Sequence of chain 1.E:
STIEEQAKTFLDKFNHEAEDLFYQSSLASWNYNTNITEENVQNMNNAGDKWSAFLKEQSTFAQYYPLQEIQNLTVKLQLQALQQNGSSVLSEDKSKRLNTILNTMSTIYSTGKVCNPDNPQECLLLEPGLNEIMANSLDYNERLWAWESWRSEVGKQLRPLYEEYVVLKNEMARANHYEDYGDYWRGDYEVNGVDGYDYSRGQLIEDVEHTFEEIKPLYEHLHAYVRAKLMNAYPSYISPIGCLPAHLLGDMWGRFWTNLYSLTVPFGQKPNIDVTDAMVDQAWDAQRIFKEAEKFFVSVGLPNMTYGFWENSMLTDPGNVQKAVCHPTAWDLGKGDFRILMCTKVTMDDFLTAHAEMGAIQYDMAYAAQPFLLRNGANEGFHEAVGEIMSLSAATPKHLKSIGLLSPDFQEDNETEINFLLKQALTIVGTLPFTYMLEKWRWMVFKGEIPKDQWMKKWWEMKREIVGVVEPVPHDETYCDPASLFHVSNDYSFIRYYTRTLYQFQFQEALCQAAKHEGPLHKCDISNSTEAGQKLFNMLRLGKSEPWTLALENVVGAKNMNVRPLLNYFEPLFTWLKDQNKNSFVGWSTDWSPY

Binding-site contacts:
Ligand atom C1 contacts residue THR74 of chain 1.E at 4.2 Å.
Ligand atom O5 contacts residue ASN72 of chain 1.E at 2.4 Å (h-bond).
Ligand atom C5 contacts residue ASN72 of chain 1.E at 3.6 Å.
Ligand atom C3 contacts residue ASN72 of chain 1.E at 3.9 Å.
Ligand atom C1 contacts residue ASN72 of chain 1.E at 1.5 Å.
Ligand atom C8 contacts residue ASN72 of chain 1.E at 4.2 Å.
Ligand atom C4 contacts residue ASN72 of chain 1.E at 4.3 Å.
Ligand atom O7 contacts residue THR74 of chain 1.E at 4.3 Å.
Ligand atom O5 contacts residue LYS8 of chain 1.E at 4.0 Å.
Ligand atom C2 contacts residue ASN72 of chain 1.E at 2.6 Å.
Ligand atom C7 contacts residue ASN72 of chain 1.E at 3.3 Å.
Ligand atom C5 contacts residue LYS8 of chain 1.E at 4.4 Å.
Ligand atom O7 contacts residue ASN72 of chain 1.E at 3.4 Å (h-bond).
Ligand atom O7 contacts residue LEU73 of chain 1.E at 4.3 Å.
Ligand atom N2 contacts residue ASN72 of chain 1.E at 3.0 Å (h-bond).
Ligand atom O6 contacts residue LYS8 of chain 1.E at 3.6 Å.
Ligand atom C6 contacts residue LYS8 of chain 1.E at 3.7 Å.

A protein and the small-molecule ligand that binds it are described below.
Small molecule (SMILES): CC(=O)N[C@@H]1[C@@H](O)[C@H](O)[C@@H](CO)O[C@H]1O